Sequence of chain 1.B:
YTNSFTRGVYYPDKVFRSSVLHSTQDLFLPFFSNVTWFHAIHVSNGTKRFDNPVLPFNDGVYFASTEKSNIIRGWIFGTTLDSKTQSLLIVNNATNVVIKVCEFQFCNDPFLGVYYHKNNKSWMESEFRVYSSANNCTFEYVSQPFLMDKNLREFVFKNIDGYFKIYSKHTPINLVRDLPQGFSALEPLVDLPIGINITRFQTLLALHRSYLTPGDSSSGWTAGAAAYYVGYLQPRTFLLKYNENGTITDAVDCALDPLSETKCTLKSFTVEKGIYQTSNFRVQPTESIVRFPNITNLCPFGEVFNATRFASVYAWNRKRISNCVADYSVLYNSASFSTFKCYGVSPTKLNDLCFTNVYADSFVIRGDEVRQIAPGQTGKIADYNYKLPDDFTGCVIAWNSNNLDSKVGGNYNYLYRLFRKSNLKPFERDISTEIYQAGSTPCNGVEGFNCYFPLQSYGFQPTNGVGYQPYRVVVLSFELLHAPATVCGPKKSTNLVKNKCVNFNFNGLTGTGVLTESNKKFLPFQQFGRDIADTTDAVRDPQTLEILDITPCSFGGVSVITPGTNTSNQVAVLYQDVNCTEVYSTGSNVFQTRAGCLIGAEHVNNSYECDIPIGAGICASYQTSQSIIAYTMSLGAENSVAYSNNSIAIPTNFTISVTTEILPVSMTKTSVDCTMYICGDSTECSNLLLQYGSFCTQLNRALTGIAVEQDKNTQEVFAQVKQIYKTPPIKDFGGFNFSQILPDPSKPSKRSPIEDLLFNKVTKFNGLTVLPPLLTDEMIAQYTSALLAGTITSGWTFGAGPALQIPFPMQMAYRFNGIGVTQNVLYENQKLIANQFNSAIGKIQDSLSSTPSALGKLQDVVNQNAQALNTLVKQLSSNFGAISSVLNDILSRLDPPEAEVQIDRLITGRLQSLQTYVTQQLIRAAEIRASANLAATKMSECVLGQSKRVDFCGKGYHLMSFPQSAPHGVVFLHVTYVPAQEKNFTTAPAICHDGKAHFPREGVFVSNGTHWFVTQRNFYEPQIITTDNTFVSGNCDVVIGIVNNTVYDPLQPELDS

A protein and the small-molecule ligand that binds it are described below.
Small molecule (SMILES): CC(=O)N[C@@H]1[C@@H](O)[C@H](O)[C@@H](CO)O[C@H]1O

Binding-site contacts:
Ligand atom C1 contacts residue ASN657 of chain 1.B at 1.4 Å.
Ligand atom C8 contacts residue HIS655 of chain 1.B at 4.2 Å.
Ligand atom O7 contacts residue ASN657 of chain 1.B at 3.0 Å (h-bond).
Ligand atom N2 contacts residue ASN657 of chain 1.B at 2.9 Å (h-bond).
Ligand atom C4 contacts residue ASN657 of chain 1.B at 4.2 Å.
Ligand atom O5 contacts residue ASN657 of chain 1.B at 2.4 Å (h-bond).
Ligand atom C5 contacts residue ASN657 of chain 1.B at 3.7 Å.
Ligand atom C2 contacts residue ASN657 of chain 1.B at 2.5 Å.
Ligand atom C8 contacts residue VAL656 of chain 1.B at 4.5 Å (hydrophobic).
Ligand atom C3 contacts residue ASN657 of chain 1.B at 3.8 Å.
Ligand atom C8 contacts residue ASN657 of chain 1.B at 4.2 Å.
Ligand atom C7 contacts residue ASN657 of chain 1.B at 3.1 Å.